Sequence of chain 1.B:
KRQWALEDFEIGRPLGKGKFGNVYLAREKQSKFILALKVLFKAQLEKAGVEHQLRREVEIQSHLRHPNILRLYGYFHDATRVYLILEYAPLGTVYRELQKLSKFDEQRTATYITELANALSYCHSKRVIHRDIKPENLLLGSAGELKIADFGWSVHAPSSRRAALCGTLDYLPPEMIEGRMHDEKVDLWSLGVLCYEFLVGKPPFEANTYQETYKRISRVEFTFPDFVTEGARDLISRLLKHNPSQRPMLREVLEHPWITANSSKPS

The protein below binds the small molecule below.
Small molecule (SMILES): CN1CCN(C(=O)c2ccc(Nc3ncc4c(n3)-c3ccc(Cl)cc3C(c3c(F)cccc3F)=NC4)cc2)CC1

Binding-site contacts:
Ligand atom C12 contacts residue LEU140 of chain 1.B at 3.7 Å (hydrophobic).
Ligand atom C12 contacts residue ALA90 of chain 1.B at 3.7 Å (hydrophobic).
Ligand atom C14 contacts residue TYR89 of chain 1.B at 3.9 Å (hydrophobic).
Ligand atom C3 contacts residue VAL24 of chain 1.B at 3.8 Å (hydrophobic).
Ligand atom F1 contacts residue ASP151 of chain 1.B at 2.7 Å.
Ligand atom C4 contacts residue LEU16 of chain 1.B at 3.7 Å (hydrophobic).
Ligand atom C12 contacts residue GLU88 of chain 1.B at 3.4 Å.
Ligand atom C12 contacts residue ALA37 of chain 1.B at 3.8 Å (hydrophobic).
Ligand atom N1 contacts residue LEU140 of chain 1.B at 3.7 Å.
Ligand atom C13 contacts residue ALA90 of chain 1.B at 3.6 Å (hydrophobic).
Ligand atom C15 contacts residue TYR89 of chain 1.B at 3.6 Å (hydrophobic).
Ligand atom C14 contacts residue ALA90 of chain 1.B at 3.5 Å (hydrophobic).
Ligand atom F1 contacts residue LYS39 of chain 1.B at 3.6 Å.
Ligand atom C16 contacts residue PRO91 of chain 1.B at 3.6 Å (hydrophobic).
Ligand atom C28 contacts residue ASN138 of chain 1.B at 3.8 Å.
Ligand atom C29 contacts residue ASP151 of chain 1.B at 3.0 Å.
Ligand atom C5 contacts residue LEU16 of chain 1.B at 3.8 Å (hydrophobic).
Ligand atom C15 contacts residue PRO91 of chain 1.B at 3.6 Å (hydrophobic).
Ligand atom C30 contacts residue ASP151 of chain 1.B at 3.1 Å.
Ligand atom CL1 contacts residue LYS18 of chain 1.B at 3.5 Å.
Ligand atom N4 contacts residue ALA90 of chain 1.B at 2.8 Å (h-bond).
Ligand atom N2 contacts residue TYR89 of chain 1.B at 3.8 Å.
Ligand atom C6 contacts residue VAL24 of chain 1.B at 3.4 Å (hydrophobic).
Ligand atom C29 contacts residue GLY153 of chain 1.B at 3.8 Å.
Ligand atom C21 contacts residue ARG14 of chain 1.B at 3.5 Å.
Ligand atom C30 contacts residue VAL156 of chain 1.B at 3.8 Å (hydrophobic).
Ligand atom C4 contacts residue VAL24 of chain 1.B at 3.7 Å (hydrophobic).
Ligand atom C5 contacts residue VAL24 of chain 1.B at 3.5 Å (hydrophobic).
Ligand atom C22 contacts residue ARG14 of chain 1.B at 3.5 Å.
Ligand atom C29 contacts residue VAL156 of chain 1.B at 3.7 Å (hydrophobic).
Ligand atom F2 contacts residue THR94 of chain 1.B at 3.6 Å.
Ligand atom CL1 contacts residue VAL24 of chain 1.B at 3.8 Å.
Ligand atom C9 contacts residue LEU140 of chain 1.B at 3.8 Å (hydrophobic).
Ligand atom C15 contacts residue ALA90 of chain 1.B at 3.4 Å (hydrophobic).
Ligand atom C29 contacts residue PHE152 of chain 1.B at 3.6 Å (hydrophobic).
Ligand atom F2 contacts residue LEU140 of chain 1.B at 3.5 Å.
Ligand atom C27 contacts residue GLU137 of chain 1.B at 3.3 Å.
Ligand atom N2 contacts residue ALA90 of chain 1.B at 3.0 Å (h-bond).
Ligand atom C1 contacts residue VAL24 of chain 1.B at 3.7 Å (hydrophobic).
Ligand atom N4 contacts residue TYR89 of chain 1.B at 3.6 Å.